Sequence of chain 1.A:
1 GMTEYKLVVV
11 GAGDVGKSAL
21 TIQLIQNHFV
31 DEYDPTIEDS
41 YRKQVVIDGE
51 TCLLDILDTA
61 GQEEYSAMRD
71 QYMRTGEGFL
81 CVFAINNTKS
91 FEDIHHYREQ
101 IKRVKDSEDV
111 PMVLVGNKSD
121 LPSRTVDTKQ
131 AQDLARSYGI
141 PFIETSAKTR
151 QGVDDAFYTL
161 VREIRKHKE

This protein binds this small molecule.
Small molecule (SMILES): C[C@H]1CNCCN1c1nccc(-c2noc3c2CCC[C@@]32CCCc3sc(N)c(C#N)c32)n1

Binding-site contacts:
Ligand atom C20 contacts residue MET73 of chain 1.A at 3.7 Å (hydrophobic).
Ligand atom N5 contacts residue GLU63 of chain 1.A at 3.8 Å.
Ligand atom C4 contacts residue GLU64 of chain 1.A at 3.4 Å.
Ligand atom C29 contacts residue GLU63 of chain 1.A at 3.5 Å.
Ligand atom N15 contacts residue GLU63 of chain 1.A at 3.7 Å.
Ligand atom N6 contacts residue ASP70 of chain 1.A at 2.8 Å (salt-bridge).
Ligand atom C16 contacts residue TYR97 of chain 1.A at 3.4 Å (hydrophobic).
Ligand atom N12 contacts residue TYR97 of chain 1.A at 3.5 Å (h-bond).
Ligand atom N12 contacts residue GLU63 of chain 1.A at 3.2 Å.
Ligand atom S3 contacts residue ARG103 of chain 1.A at 3.7 Å.
Ligand atom N6 contacts residue TYR65 of chain 1.A at 3.7 Å.
Ligand atom N10 contacts residue GLU63 of chain 1.A at 3.7 Å.
Ligand atom C14 contacts residue GLY61 of chain 1.A at 3.4 Å.
Ligand atom C11 contacts residue TYR97 of chain 1.A at 3.6 Å (hydrophobic).
Ligand atom C2 contacts residue ASP70 of chain 1.A at 3.5 Å.
Ligand atom S3 contacts residue ASP70 of chain 1.A at 3.5 Å (salt-bridge).
Ligand atom C13 contacts residue GLU63 of chain 1.A at 3.7 Å.
Ligand atom N5 contacts residue GLU64 of chain 1.A at 3.1 Å (salt-bridge).
Ligand atom O8 contacts residue HIS96 of chain 1.A at 3.7 Å.
Ligand atom N5 contacts residue ARG69 of chain 1.A at 3.4 Å (salt-bridge).
Ligand atom N12 contacts residue HIS96 of chain 1.A at 3.6 Å.
Ligand atom S3 contacts residue MET73 of chain 1.A at 3.8 Å.
Ligand atom N6 contacts residue GLU64 of chain 1.A at 2.9 Å (salt-bridge).
Ligand atom C33 contacts residue HIS96 of chain 1.A at 3.5 Å.
Ligand atom O8 contacts residue GLN100 of chain 1.A at 3.7 Å.
Ligand atom C23 contacts residue MET73 of chain 1.A at 3.6 Å (hydrophobic).
Ligand atom N7 contacts residue TYR65 of chain 1.A at 3.4 Å (h-bond).
Ligand atom C9 contacts residue GLU63 of chain 1.A at 3.3 Å.
Ligand atom C28 contacts residue HIS96 of chain 1.A at 3.5 Å.
Ligand atom C9 contacts residue TYR97 of chain 1.A at 3.6 Å (hydrophobic).
Ligand atom C11 contacts residue GLU63 of chain 1.A at 3.3 Å.
Ligand atom C19 contacts residue THR59 of chain 1.A at 3.8 Å.
Ligand atom C14 contacts residue GLU63 of chain 1.A at 3.7 Å.
Ligand atom C17 contacts residue TYR97 of chain 1.A at 3.6 Å (hydrophobic).
Ligand atom C4 contacts residue ARG69 of chain 1.A at 3.7 Å.
Ligand atom C31 contacts residue GLU63 of chain 1.A at 3.5 Å.
Ligand atom N6 contacts residue ARG69 of chain 1.A at 3.8 Å.
Ligand atom C33 contacts residue ASP93 of chain 1.A at 3.8 Å.
Ligand atom N7 contacts residue HIS96 of chain 1.A at 2.9 Å (h-bond).
Ligand atom C13 contacts residue GLY61 of chain 1.A at 3.8 Å.